Sequence of chain 1.C:
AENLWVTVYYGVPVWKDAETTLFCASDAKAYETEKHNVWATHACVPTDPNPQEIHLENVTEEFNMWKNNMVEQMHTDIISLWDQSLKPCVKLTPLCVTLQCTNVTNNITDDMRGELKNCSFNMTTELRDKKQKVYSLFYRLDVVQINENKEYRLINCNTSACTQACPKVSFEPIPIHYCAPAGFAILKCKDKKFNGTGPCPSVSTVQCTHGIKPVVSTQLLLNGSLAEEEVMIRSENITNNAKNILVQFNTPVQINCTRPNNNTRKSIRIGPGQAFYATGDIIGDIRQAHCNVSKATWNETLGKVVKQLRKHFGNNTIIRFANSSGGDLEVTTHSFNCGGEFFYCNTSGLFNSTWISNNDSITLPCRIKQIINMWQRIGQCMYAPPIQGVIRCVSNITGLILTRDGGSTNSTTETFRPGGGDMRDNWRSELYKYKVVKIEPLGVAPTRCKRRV

This protein binds this small molecule.
Small molecule (SMILES): CC(=O)N[C@@H]1[C@@H](O)[C@H](O)[C@@H](CO)O[C@H]1O

Binding-site contacts:
Ligand atom C2 contacts residue ASN122 of chain 1.E at 2.4 Å.
Ligand atom O5 contacts residue ASN122 of chain 1.E at 2.3 Å (h-bond).
Ligand atom N2 contacts residue ASN122 of chain 1.E at 2.9 Å (h-bond).
Ligand atom C1 contacts residue ASN122 of chain 1.E at 1.4 Å.
Ligand atom C8 contacts residue ASN122 of chain 1.E at 4.0 Å.
Ligand atom O7 contacts residue GLN100 of chain 1.E at 3.5 Å.
Ligand atom C5 contacts residue ASN122 of chain 1.E at 3.6 Å.
Ligand atom C3 contacts residue ASN122 of chain 1.E at 3.8 Å.
Ligand atom O7 contacts residue THR98 of chain 1.E at 4.1 Å.
Ligand atom C8 contacts residue ASP129 of chain 1.C at 4.5 Å.
Ligand atom C4 contacts residue ASN122 of chain 1.E at 4.2 Å.
Ligand atom C7 contacts residue ASN122 of chain 1.E at 3.6 Å.
Ligand atom N2 contacts residue LYS133 of chain 1.E at 4.4 Å.

Sequence of chain 1.E:
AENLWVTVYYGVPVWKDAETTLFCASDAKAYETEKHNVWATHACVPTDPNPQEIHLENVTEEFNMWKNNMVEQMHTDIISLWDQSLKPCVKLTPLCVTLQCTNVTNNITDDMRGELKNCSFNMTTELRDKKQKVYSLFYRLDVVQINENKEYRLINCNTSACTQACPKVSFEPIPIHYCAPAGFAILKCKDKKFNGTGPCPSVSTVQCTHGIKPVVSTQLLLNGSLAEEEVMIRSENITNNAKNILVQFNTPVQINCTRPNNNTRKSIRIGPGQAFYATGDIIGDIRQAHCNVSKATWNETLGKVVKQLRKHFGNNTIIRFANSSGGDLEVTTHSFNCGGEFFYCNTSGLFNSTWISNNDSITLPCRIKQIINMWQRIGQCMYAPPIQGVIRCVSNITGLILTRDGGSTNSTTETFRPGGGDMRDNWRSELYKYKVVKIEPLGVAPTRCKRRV